This small molecule binds to this protein.
Small molecule (SMILES): CC(=O)N1CCC(C(=O)N(C)C(C)C)CC1

Binding-site contacts:
Ligand atom C5 contacts residue ASN142 of chain 2.A at 4.3 Å.
Ligand atom C8 contacts residue CYS145 of chain 2.A at 3.6 Å (hydrophobic).
Ligand atom C7 contacts residue THR25 of chain 2.A at 4.0 Å.
Ligand atom C1 contacts residue THR45 of chain 2.A at 4.4 Å.
Ligand atom C7 contacts residue LEU27 of chain 2.A at 4.2 Å (hydrophobic).
Ligand atom C7 contacts residue THR26 of chain 2.A at 4.3 Å.
Ligand atom C10 contacts residue SER144 of chain 2.A at 4.2 Å.
Ligand atom C contacts residue CYS44 of chain 2.A at 3.4 Å (hydrophobic).
Ligand atom O1 contacts residue ASN142 of chain 2.A at 3.8 Å.
Ligand atom C9 contacts residue ASN142 of chain 2.A at 3.6 Å.
Ligand atom C contacts residue THR25 of chain 2.A at 4.2 Å.
Ligand atom N1 contacts residue GLY143 of chain 2.A at 4.3 Å.
Ligand atom O1 contacts residue SER144 of chain 2.A at 3.2 Å (h-bond).
Ligand atom C contacts residue THR45 of chain 2.A at 3.9 Å.
Ligand atom N1 contacts residue ASN142 of chain 2.A at 4.3 Å.
Ligand atom C8 contacts residue HIS41 of chain 2.A at 3.5 Å.
Ligand atom C1 contacts residue SER46 of chain 2.A at 3.8 Å.
Ligand atom C11 contacts residue HIS164 of chain 2.A at 4.3 Å.
Ligand atom C2 contacts residue CYS44 of chain 2.A at 4.3 Å (hydrophobic).
Ligand atom C10 contacts residue CYS145 of chain 2.A at 2.8 Å (hydrophobic).
Ligand atom C contacts residue SER46 of chain 2.A at 3.7 Å.
Ligand atom C6 contacts residue ASN142 of chain 2.A at 4.3 Å.
Ligand atom C11 contacts residue CYS145 of chain 2.A at 1.8 Å (hydrophobic).
Ligand atom C8 contacts residue ASN142 of chain 2.A at 4.4 Å.
Ligand atom C2 contacts residue THR25 of chain 2.A at 3.3 Å.
Ligand atom N1 contacts residue HIS41 of chain 2.A at 4.0 Å.
Ligand atom C4 contacts residue ASN142 of chain 2.A at 4.3 Å.
Ligand atom C10 contacts residue GLY143 of chain 2.A at 3.5 Å.
Ligand atom O contacts residue ASN142 of chain 2.A at 3.7 Å.
Ligand atom C6 contacts residue THR25 of chain 2.A at 4.2 Å.
Ligand atom O1 contacts residue LEU27 of chain 2.A at 4.0 Å.
Ligand atom C10 contacts residue ASN142 of chain 2.A at 4.4 Å.
Ligand atom C3 contacts residue SER46 of chain 2.A at 4.0 Å.
Ligand atom C1 contacts residue CYS44 of chain 2.A at 4.3 Å (hydrophobic).
Ligand atom C contacts residue MET49 of chain 2.A at 4.0 Å (hydrophobic).
Ligand atom O1 contacts residue CYS145 of chain 2.A at 3.1 Å (h-bond).
Ligand atom C1 contacts residue THR25 of chain 2.A at 4.3 Å.
Ligand atom O1 contacts residue GLY143 of chain 2.A at 2.6 Å (h-bond).
Ligand atom N1 contacts residue CYS145 of chain 2.A at 3.4 Å (h-bond).
Ligand atom C11 contacts residue GLY143 of chain 2.A at 4.4 Å.

Sequence of chain 2.A:
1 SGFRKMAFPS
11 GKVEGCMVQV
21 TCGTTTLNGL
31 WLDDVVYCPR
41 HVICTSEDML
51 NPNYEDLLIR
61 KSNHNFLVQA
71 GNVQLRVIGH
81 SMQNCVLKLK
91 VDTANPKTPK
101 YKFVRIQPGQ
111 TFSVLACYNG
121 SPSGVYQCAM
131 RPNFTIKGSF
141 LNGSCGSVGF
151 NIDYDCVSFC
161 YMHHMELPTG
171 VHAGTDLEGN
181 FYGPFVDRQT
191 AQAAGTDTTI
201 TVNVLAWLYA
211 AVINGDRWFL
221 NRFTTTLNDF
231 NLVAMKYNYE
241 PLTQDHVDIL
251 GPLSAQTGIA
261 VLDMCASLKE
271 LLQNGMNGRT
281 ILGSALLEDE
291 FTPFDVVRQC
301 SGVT